The protein below binds the small molecule below.
Small molecule (SMILES): Cc1c(C(=O)O)cnn1-c1ccccc1

Sequence of chain 1.B:
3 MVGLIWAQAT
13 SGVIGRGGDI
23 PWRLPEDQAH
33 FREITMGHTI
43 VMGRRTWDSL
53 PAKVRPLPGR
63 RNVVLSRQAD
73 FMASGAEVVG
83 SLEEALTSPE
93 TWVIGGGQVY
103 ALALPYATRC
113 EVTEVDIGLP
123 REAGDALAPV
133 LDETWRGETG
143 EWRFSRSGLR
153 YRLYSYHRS

Binding-site contacts:
Ligand atom C02 contacts residue NDP1 of chain 1.L at 4.1 Å.
Ligand atom O13 contacts residue LEU26 of chain 1.B at 2.7 Å (h-bond).
Ligand atom O13 contacts residue GLN30 of chain 1.B at 4.2 Å.
Ligand atom C12 contacts residue ARG25 of chain 1.B at 4.1 Å.
Ligand atom C12 contacts residue GLN30 of chain 1.B at 3.4 Å.
Ligand atom C10 contacts residue ASP29 of chain 1.B at 3.6 Å.
Ligand atom C09 contacts residue ILE22 of chain 1.B at 4.2 Å (hydrophobic).
Ligand atom C04 contacts residue PHE33 of chain 1.B at 3.8 Å (hydrophobic).
Ligand atom N11 contacts residue ILE22 of chain 1.B at 4.1 Å.
Ligand atom C02 contacts residue LEU52 of chain 1.B at 4.1 Å (hydrophobic).
Ligand atom C05 contacts residue 9FH1 of chain 1.K at 4.0 Å.
Ligand atom C03 contacts residue 9FH1 of chain 1.K at 3.9 Å.
Ligand atom C15 contacts residue ILE22 of chain 1.B at 4.3 Å (hydrophobic).
Ligand atom O14 contacts residue LEU26 of chain 1.B at 3.5 Å (h-bond).
Ligand atom C09 contacts residue GLN30 of chain 1.B at 3.6 Å.
Ligand atom C10 contacts residue GLN30 of chain 1.B at 4.3 Å.
Ligand atom C06 contacts residue NDP1 of chain 1.L at 4.2 Å.
Ligand atom C15 contacts residue GLN30 of chain 1.B at 4.0 Å.
Ligand atom C02 contacts residue ILE96 of chain 1.B at 4.1 Å (hydrophobic).
Ligand atom N07 contacts residue 9FH1 of chain 1.K at 4.4 Å.
Ligand atom O14 contacts residue ARG25 of chain 1.B at 3.1 Å.
Ligand atom C08 contacts residue ILE22 of chain 1.B at 3.9 Å (hydrophobic).
Ligand atom C10 contacts residue ILE22 of chain 1.B at 4.4 Å (hydrophobic).
Ligand atom C05 contacts residue ILE22 of chain 1.B at 4.0 Å (hydrophobic).
Ligand atom N11 contacts residue ASP29 of chain 1.B at 4.2 Å.
Ligand atom C02 contacts residue THR48 of chain 1.B at 4.4 Å.
Ligand atom O13 contacts residue ARG25 of chain 1.B at 3.7 Å.
Ligand atom O13 contacts residue TRP24 of chain 1.B at 4.0 Å.
Ligand atom C01 contacts residue NDP1 of chain 1.L at 3.9 Å.
Ligand atom O13 contacts residue ASP29 of chain 1.B at 4.4 Å.
Ligand atom C03 contacts residue PHE33 of chain 1.B at 3.4 Å (hydrophobic).
Ligand atom O14 contacts residue GLN30 of chain 1.B at 2.7 Å (h-bond).
Ligand atom C08 contacts residue GLN30 of chain 1.B at 3.9 Å.
Ligand atom C06 contacts residue ILE22 of chain 1.B at 3.5 Å (hydrophobic).
Ligand atom C01 contacts residue LEU52 of chain 1.B at 4.2 Å (hydrophobic).
Ligand atom C15 contacts residue 9FH1 of chain 1.K at 3.4 Å.
Ligand atom C04 contacts residue 9FH1 of chain 1.K at 3.6 Å.
Ligand atom N07 contacts residue ILE22 of chain 1.B at 3.8 Å.
Ligand atom C12 contacts residue LEU26 of chain 1.B at 3.6 Å (hydrophobic).
Ligand atom C03 contacts residue ILE96 of chain 1.B at 4.1 Å (hydrophobic).